Sequence of chain 3.A:
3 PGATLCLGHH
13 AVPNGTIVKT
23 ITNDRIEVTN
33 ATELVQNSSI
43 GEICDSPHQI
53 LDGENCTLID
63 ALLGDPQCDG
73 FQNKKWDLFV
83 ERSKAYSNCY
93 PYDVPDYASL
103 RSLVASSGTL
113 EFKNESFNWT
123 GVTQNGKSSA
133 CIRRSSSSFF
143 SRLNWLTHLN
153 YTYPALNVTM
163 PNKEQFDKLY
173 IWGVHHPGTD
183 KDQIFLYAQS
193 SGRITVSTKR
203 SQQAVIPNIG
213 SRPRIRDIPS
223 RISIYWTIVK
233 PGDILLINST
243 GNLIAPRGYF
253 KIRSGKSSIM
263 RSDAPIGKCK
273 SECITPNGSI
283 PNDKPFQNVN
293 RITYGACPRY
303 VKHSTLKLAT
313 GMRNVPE

Binding-site contacts:
Ligand atom O5 contacts residue ASN240 of chain 1.A at 2.5 Å (h-bond).
Ligand atom C1 contacts residue LEU158 of chain 1.A at 3.4 Å (hydrophobic).
Ligand atom C6 contacts residue ASP182 of chain 3.A at 3.6 Å.
Ligand atom O3 contacts residue LYS183 of chain 3.A at 3.9 Å.
Ligand atom C7 contacts residue SER241 of chain 1.A at 4.1 Å.
Ligand atom C8 contacts residue ARG195 of chain 1.A at 3.8 Å.
Ligand atom C7 contacts residue THR242 of chain 1.A at 4.0 Å.
Ligand atom O3 contacts residue ASP182 of chain 3.A at 3.2 Å (salt-bridge).
Ligand atom C7 contacts residue ARG195 of chain 1.A at 3.9 Å.
Ligand atom O6 contacts residue ASP182 of chain 3.A at 4.0 Å.
Ligand atom C3 contacts residue ALA157 of chain 1.A at 4.2 Å (hydrophobic).
Ligand atom O7 contacts residue ASN240 of chain 1.A at 3.4 Å (h-bond).
Ligand atom C8 contacts residue THR197 of chain 1.A at 4.1 Å.
Ligand atom O5 contacts residue ASN159 of chain 1.A at 3.4 Å.
Ligand atom O3 contacts residue ALA157 of chain 1.A at 4.2 Å.
Ligand atom C3 contacts residue ASN240 of chain 1.A at 3.8 Å.
Ligand atom C1 contacts residue ASN159 of chain 1.A at 4.0 Å.
Ligand atom C5 contacts residue ASN240 of chain 1.A at 3.7 Å.
Ligand atom O7 contacts residue THR242 of chain 1.A at 3.1 Å.
Ligand atom O5 contacts residue LEU158 of chain 1.A at 3.3 Å (h-bond).
Ligand atom C8 contacts residue GLY212 of chain 3.A at 3.8 Å.
Ligand atom C4 contacts residue ALA157 of chain 1.A at 3.5 Å (hydrophobic).
Ligand atom O7 contacts residue SER241 of chain 1.A at 3.3 Å (h-bond).
Ligand atom O6 contacts residue ASN159 of chain 1.A at 3.1 Å.
Ligand atom C7 contacts residue LYS183 of chain 3.A at 3.8 Å.
Ligand atom N2 contacts residue ARG195 of chain 1.A at 4.1 Å.
Ligand atom C1 contacts residue ASN240 of chain 1.A at 1.5 Å.
Ligand atom C2 contacts residue ASN240 of chain 1.A at 2.5 Å.
Ligand atom C6 contacts residue ALA157 of chain 1.A at 3.5 Å (hydrophobic).
Ligand atom C2 contacts residue ALA157 of chain 1.A at 4.1 Å (hydrophobic).
Ligand atom C5 contacts residue ALA157 of chain 1.A at 4.1 Å (hydrophobic).
Ligand atom C8 contacts residue ILE211 of chain 3.A at 3.1 Å (hydrophobic).
Ligand atom O3 contacts residue ARG195 of chain 1.A at 3.5 Å (salt-bridge).
Ligand atom N2 contacts residue ASN240 of chain 1.A at 2.8 Å (h-bond).
Ligand atom C6 contacts residue ASN159 of chain 1.A at 4.2 Å.
Ligand atom O6 contacts residue ALA157 of chain 1.A at 3.5 Å (h-bond).
Ligand atom O5 contacts residue ALA157 of chain 1.A at 3.6 Å.
Ligand atom O7 contacts residue LYS183 of chain 3.A at 3.3 Å (salt-bridge).
Ligand atom C7 contacts residue ASN240 of chain 1.A at 3.4 Å.
Ligand atom C8 contacts residue ASN240 of chain 1.A at 3.6 Å.

Sequence of chain 1.A:
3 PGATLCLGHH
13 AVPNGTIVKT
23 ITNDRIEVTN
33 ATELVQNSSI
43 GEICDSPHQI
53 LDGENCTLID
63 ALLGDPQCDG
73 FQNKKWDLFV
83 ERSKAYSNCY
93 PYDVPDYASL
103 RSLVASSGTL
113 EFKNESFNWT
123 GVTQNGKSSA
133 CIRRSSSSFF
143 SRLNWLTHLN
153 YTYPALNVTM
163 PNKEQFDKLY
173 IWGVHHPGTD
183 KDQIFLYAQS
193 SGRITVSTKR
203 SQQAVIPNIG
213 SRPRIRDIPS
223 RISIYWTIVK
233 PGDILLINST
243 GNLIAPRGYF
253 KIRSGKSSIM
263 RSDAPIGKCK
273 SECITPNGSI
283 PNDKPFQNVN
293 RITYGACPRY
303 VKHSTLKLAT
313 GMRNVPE

A small-molecule ligand and the protein it binds are described below.
Small molecule (SMILES): CC(=O)N[C@H]1[C@H](O[C@H]2[C@H](O)[C@@H](NC(C)=O)CO[C@@H]2CO)O[C@H](CO)[C@@H](O[C@@H]2O[C@H](CO[C@H]3O[C@H](CO)[C@@H](O)[C@H](O)[C@@H]3O)[C@@H](O)[C@H](O[C@H]3O[C@H](CO)[C@@H](O)[C@H](O)[C@@H]3O)[C@@H]2O)[C@@H]1O